This protein binds this small molecule.
Small molecule (SMILES): O=C[C@H](O)[C@@H](O)[C@H](O[C@H]1O[C@H](CO)[C@@H](O[C@H]2O[C@H](CO)[C@@H](O[C@H]3O[C@H](CO)[C@@H](O)[C@H](O)[C@H]3O)[C@H](O)[C@H]2O)[C@H](O)[C@H]1O)[C@H](O)CO

Binding-site contacts:
Ligand atom O4 contacts residue ASP14 of chain 1.A at 2.8 Å (salt-bridge).
Ligand atom C6 contacts residue GLU153 of chain 1.A at 3.1 Å.
Ligand atom O1 contacts residue ALA63 of chain 1.A at 3.2 Å (h-bond).
Ligand atom O3 contacts residue GLU45 of chain 1.A at 2.9 Å (salt-bridge).
Ligand atom C3 contacts residue ASP14 of chain 1.A at 3.3 Å.
Ligand atom O3 contacts residue ARG66 of chain 1.A at 2.9 Å (salt-bridge).
Ligand atom O3 contacts residue GLU44 of chain 1.A at 3.1 Å (salt-bridge).
Ligand atom C4 contacts residue ASP14 of chain 1.A at 3.4 Å.
Ligand atom O4 contacts residue GLU45 of chain 1.A at 3.5 Å (salt-bridge).
Ligand atom O2 contacts residue ASP65 of chain 1.A at 2.6 Å (salt-bridge).
Ligand atom C1 contacts residue LEU262 of chain 1.A at 3.5 Å (hydrophobic).
Ligand atom O6 contacts residue ARG344 of chain 1.A at 3.1 Å.
Ligand atom O6 contacts residue GLU153 of chain 1.A at 2.8 Å (salt-bridge).
Ligand atom O3 contacts residue ASP14 of chain 1.A at 2.5 Å (salt-bridge).
Ligand atom O3 contacts residue LYS15 of chain 1.A at 3.0 Å.
Ligand atom O2 contacts residue ASN12 of chain 1.A at 3.5 Å.
Ligand atom O5 contacts residue TRP62 of chain 1.A at 2.6 Å.
Ligand atom C4 contacts residue ASN12 of chain 1.A at 3.1 Å.
Ligand atom O6 contacts residue TRP62 of chain 1.A at 3.5 Å.
Ligand atom O3 contacts residue ASP65 of chain 1.A at 2.5 Å (salt-bridge).
Ligand atom C2 contacts residue ASP65 of chain 1.A at 3.1 Å.
Ligand atom O5 contacts residue TRP340 of chain 1.A at 3.3 Å.
Ligand atom C3 contacts residue GLU44 of chain 1.A at 3.4 Å.
Ligand atom O6 contacts residue PRO154 of chain 1.A at 3.6 Å.
Ligand atom O1 contacts residue TRP62 of chain 1.A at 3.1 Å.
Ligand atom O5 contacts residue ASN12 of chain 1.A at 3.5 Å (h-bond).
Ligand atom O1 contacts residue LEU262 of chain 1.A at 2.7 Å.
Ligand atom O2 contacts residue ARG66 of chain 1.A at 2.7 Å (salt-bridge).
Ligand atom O6 contacts residue TYR155 of chain 1.A at 2.9 Å.
Ligand atom C3 contacts residue ASP65 of chain 1.A at 3.3 Å.
Ligand atom O2 contacts residue ALA63 of chain 1.A at 3.3 Å.
Ligand atom O3 contacts residue ASN12 of chain 1.A at 2.9 Å.
Ligand atom C2 contacts residue ARG66 of chain 1.A at 3.4 Å.
Ligand atom O5 contacts residue TYR155 of chain 1.A at 3.5 Å.
Ligand atom C4 contacts residue TYR341 of chain 1.A at 3.5 Å (hydrophobic).
Ligand atom O3 contacts residue TRP62 of chain 1.A at 3.1 Å (h-bond).
Ligand atom O2 contacts residue GLU111 of chain 1.A at 3.2 Å (salt-bridge).
Ligand atom C4 contacts residue TRP340 of chain 1.A at 3.5 Å (hydrophobic).
Ligand atom O6 contacts residue PHE156 of chain 1.A at 3.5 Å.
Ligand atom O2 contacts residue TRP62 of chain 1.A at 3.1 Å.

Sequence of chain 1.A:
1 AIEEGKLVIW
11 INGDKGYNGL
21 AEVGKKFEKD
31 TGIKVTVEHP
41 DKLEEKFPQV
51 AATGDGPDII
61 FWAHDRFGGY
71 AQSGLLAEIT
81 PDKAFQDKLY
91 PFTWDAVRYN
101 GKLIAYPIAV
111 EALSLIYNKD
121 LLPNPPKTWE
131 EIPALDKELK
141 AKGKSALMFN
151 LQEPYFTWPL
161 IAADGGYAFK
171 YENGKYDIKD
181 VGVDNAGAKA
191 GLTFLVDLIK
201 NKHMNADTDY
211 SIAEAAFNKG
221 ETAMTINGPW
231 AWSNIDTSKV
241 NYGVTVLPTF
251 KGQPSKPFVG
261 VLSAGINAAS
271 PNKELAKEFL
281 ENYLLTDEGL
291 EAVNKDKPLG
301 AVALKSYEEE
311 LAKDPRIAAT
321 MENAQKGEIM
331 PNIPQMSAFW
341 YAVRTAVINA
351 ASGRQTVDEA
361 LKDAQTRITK